Binding-site contacts:
Ligand atom O5 contacts residue VAL290 of chain 1.F at 4.5 Å.
Ligand atom C5 contacts residue ASN278 of chain 1.F at 3.6 Å.
Ligand atom C7 contacts residue VAL290 of chain 1.F at 4.5 Å (hydrophobic).
Ligand atom C3 contacts residue VAL290 of chain 1.F at 4.2 Å (hydrophobic).
Ligand atom O5 contacts residue ASN291 of chain 1.F at 3.8 Å.
Ligand atom N2 contacts residue VAL290 of chain 1.F at 3.7 Å.
Ligand atom C1 contacts residue VAL290 of chain 1.F at 3.5 Å (hydrophobic).
Ligand atom N2 contacts residue ASN278 of chain 1.F at 2.9 Å (h-bond).
Ligand atom C7 contacts residue ASN278 of chain 1.F at 3.1 Å.
Ligand atom C6 contacts residue ASN291 of chain 1.F at 4.1 Å.
Ligand atom C1 contacts residue ASN278 of chain 1.F at 1.4 Å.
Ligand atom C8 contacts residue SER38 of chain 1.F at 3.6 Å.
Ligand atom C8 contacts residue ASN278 of chain 1.F at 4.4 Å.
Ligand atom O5 contacts residue ASN278 of chain 1.F at 2.3 Å (h-bond).
Ligand atom C2 contacts residue ASN278 of chain 1.F at 2.4 Å.
Ligand atom C1 contacts residue ASN291 of chain 1.F at 4.1 Å.
Ligand atom C2 contacts residue VAL290 of chain 1.F at 4.0 Å (hydrophobic).
Ligand atom O7 contacts residue ASN278 of chain 1.F at 2.9 Å (h-bond).
Ligand atom C5 contacts residue ASN291 of chain 1.F at 4.0 Å.
Ligand atom C4 contacts residue ASN278 of chain 1.F at 4.2 Å.
Ligand atom C3 contacts residue ASN278 of chain 1.F at 3.8 Å.
Ligand atom C8 contacts residue VAL290 of chain 1.F at 4.4 Å (hydrophobic).

Sequence of chain 1.F:
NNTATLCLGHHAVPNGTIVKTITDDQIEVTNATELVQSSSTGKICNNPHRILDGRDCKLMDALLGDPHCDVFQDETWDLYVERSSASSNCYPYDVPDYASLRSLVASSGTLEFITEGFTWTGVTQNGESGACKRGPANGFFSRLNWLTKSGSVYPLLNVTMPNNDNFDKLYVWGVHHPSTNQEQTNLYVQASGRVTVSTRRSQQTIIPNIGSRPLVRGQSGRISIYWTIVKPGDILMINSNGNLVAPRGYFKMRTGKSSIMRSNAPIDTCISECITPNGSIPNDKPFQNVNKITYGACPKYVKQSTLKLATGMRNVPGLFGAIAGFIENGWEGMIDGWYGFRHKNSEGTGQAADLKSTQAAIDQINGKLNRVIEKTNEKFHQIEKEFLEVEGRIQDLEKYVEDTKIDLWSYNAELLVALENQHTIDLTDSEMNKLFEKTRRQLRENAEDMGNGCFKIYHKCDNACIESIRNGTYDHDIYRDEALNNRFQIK

This protein binds this small molecule.
Small molecule (SMILES): CC(=O)N[C@@H]1[C@@H](O)[C@H](O)[C@@H](CO)O[C@H]1O